Binding-site contacts:
Ligand atom C3 contacts residue SER87 of chain 2.C at 4.2 Å.
Ligand atom O6 contacts residue TRP88 of chain 2.C at 4.3 Å.
Ligand atom C2 contacts residue SER87 of chain 2.C at 4.4 Å.
Ligand atom C4 contacts residue LEU205 of chain 2.A at 3.3 Å (hydrophobic).
Ligand atom C2 contacts residue THR204 of chain 2.A at 4.4 Å.
Ligand atom C1 contacts residue LEU205 of chain 2.A at 2.9 Å (hydrophobic).
Ligand atom C3 contacts residue LEU205 of chain 2.A at 4.5 Å (hydrophobic).
Ligand atom C2 contacts residue LEU205 of chain 2.A at 3.8 Å (hydrophobic).
Ligand atom O6 contacts residue PRO84 of chain 2.C at 4.2 Å.
Ligand atom O6 contacts residue SER87 of chain 2.C at 3.0 Å (h-bond).
Ligand atom O6 contacts residue PRO63 of chain 2.C at 4.4 Å.
Ligand atom C1 contacts residue THR204 of chain 2.A at 3.5 Å.
Ligand atom O5 contacts residue BU31 of chain 2.L at 3.8 Å.

Sequence of chain 2.A:
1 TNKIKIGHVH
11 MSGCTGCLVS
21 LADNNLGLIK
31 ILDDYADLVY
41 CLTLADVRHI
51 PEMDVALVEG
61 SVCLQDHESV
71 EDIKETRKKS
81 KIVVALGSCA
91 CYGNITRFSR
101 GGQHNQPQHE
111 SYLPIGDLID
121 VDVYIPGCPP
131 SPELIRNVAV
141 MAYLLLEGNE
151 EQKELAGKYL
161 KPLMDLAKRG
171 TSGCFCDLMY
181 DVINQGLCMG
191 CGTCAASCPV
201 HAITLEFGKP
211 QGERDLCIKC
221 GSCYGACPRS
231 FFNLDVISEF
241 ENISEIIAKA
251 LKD

The protein below binds the small molecule below.
Small molecule (SMILES): C[C@@H](O)[C@@H](C)O

Sequence of chain 2.C:
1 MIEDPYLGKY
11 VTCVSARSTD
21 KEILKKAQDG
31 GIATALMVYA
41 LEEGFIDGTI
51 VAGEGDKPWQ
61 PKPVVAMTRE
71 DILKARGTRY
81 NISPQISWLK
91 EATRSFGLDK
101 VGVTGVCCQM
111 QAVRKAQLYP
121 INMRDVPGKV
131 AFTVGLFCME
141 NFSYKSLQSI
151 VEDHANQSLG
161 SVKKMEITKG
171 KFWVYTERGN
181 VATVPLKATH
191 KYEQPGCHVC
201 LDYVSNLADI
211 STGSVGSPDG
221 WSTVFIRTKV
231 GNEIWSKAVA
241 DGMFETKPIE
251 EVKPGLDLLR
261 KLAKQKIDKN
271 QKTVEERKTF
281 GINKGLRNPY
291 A